Sequence of chain 2.A:
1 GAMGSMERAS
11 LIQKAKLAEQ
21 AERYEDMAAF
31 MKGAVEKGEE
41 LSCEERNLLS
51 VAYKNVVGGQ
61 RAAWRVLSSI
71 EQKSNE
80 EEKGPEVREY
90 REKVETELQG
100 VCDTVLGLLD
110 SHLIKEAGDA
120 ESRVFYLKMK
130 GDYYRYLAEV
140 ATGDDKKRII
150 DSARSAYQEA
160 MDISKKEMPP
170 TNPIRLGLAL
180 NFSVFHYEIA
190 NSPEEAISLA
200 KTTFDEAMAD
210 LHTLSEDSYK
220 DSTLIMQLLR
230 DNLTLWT

The protein below binds the small molecule below.
Small molecule (SMILES): CC(C)C[C@H](NC(=O)[C@@H](NC(=O)[C@H](CC(N)=O)NC(=O)[C@H](CO)NC(=O)[C@H](C)N)[C@@H](C)OP(=O)(O)O)C(=O)N[C@@H](C)C=O

Binding-site contacts:
Ligand atom C contacts residue ASN180 of chain 2.A at 3.7 Å.
Ligand atom O3P contacts residue ARG134 of chain 2.A at 2.8 Å (salt-bridge).
Ligand atom OG contacts residue TRP235 of chain 2.A at 3.0 Å (h-bond).
Ligand atom N contacts residue LEU179 of chain 2.A at 3.4 Å.
Ligand atom O2P contacts residue TYR135 of chain 2.A at 2.7 Å (h-bond).
Ligand atom CG2 contacts residue ARG134 of chain 2.A at 3.6 Å.
Ligand atom CG2 contacts residue ASN180 of chain 2.A at 3.7 Å.
Ligand atom O2P contacts residue LYS54 of chain 2.A at 3.4 Å.
Ligand atom P contacts residue ARG134 of chain 2.A at 3.8 Å.
Ligand atom CA contacts residue ASN231 of chain 2.A at 3.8 Å.
Ligand atom P contacts residue ARG61 of chain 2.A at 3.8 Å.
Ligand atom O contacts residue VAL183 of chain 2.A at 3.4 Å.
Ligand atom O contacts residue LEU179 of chain 2.A at 3.6 Å.
Ligand atom N contacts residue ASN231 of chain 2.A at 2.8 Å (h-bond).
Ligand atom OG contacts residue GLU187 of chain 2.A at 3.4 Å (salt-bridge).
Ligand atom CB contacts residue GLU187 of chain 2.A at 3.3 Å.
Ligand atom O contacts residue ASN231 of chain 2.A at 2.9 Å (h-bond).
Ligand atom CB contacts residue ASN231 of chain 2.A at 3.4 Å.
Ligand atom CA contacts residue ASN180 of chain 2.A at 3.5 Å.
Ligand atom CB contacts residue ASN180 of chain 2.A at 3.3 Å.
Ligand atom C contacts residue LEU179 of chain 2.A at 3.7 Å (hydrophobic).
Ligand atom O1P contacts residue ARG61 of chain 2.A at 3.0 Å (salt-bridge).
Ligand atom CB contacts residue TRP235 of chain 2.A at 3.9 Å (hydrophobic).
Ligand atom ND2 contacts residue ASP230 of chain 2.A at 3.7 Å.
Ligand atom P contacts residue LYS54 of chain 2.A at 3.9 Å.
Ligand atom ND2 contacts residue ASN231 of chain 2.A at 3.0 Å (h-bond).
Ligand atom CG2 contacts residue VAL183 of chain 2.A at 3.7 Å (hydrophobic).
Ligand atom P contacts residue TYR135 of chain 2.A at 3.9 Å.
Ligand atom O contacts residue LYS54 of chain 2.A at 3.8 Å.
Ligand atom CB contacts residue ASN180 of chain 2.A at 3.8 Å.
Ligand atom CA contacts residue LEU179 of chain 2.A at 3.9 Å (hydrophobic).
Ligand atom O contacts residue LEU234 of chain 2.A at 3.2 Å.
Ligand atom N contacts residue GLU187 of chain 2.A at 3.4 Å (salt-bridge).
Ligand atom C contacts residue ASN231 of chain 2.A at 3.7 Å.
Ligand atom CA contacts residue ASN231 of chain 2.A at 3.6 Å.
Ligand atom CG contacts residue ASN231 of chain 2.A at 3.6 Å.
Ligand atom O1P contacts residue LYS54 of chain 2.A at 2.9 Å (salt-bridge).
Ligand atom O3P contacts residue ARG61 of chain 2.A at 2.9 Å (salt-bridge).
Ligand atom O2P contacts residue ARG134 of chain 2.A at 2.9 Å (salt-bridge).
Ligand atom N contacts residue ASN180 of chain 2.A at 3.0 Å (h-bond).